Binding-site contacts:
Ligand atom C4 contacts residue ASN343 of chain 1.C at 4.2 Å.
Ligand atom O7 contacts residue SER371 of chain 1.C at 3.5 Å (h-bond).
Ligand atom C7 contacts residue ASN343 of chain 1.C at 2.8 Å.
Ligand atom N2 contacts residue ASN343 of chain 1.C at 2.4 Å (h-bond).
Ligand atom O5 contacts residue GLY339 of chain 1.C at 3.5 Å (h-bond).
Ligand atom N2 contacts residue SER371 of chain 1.C at 4.4 Å.
Ligand atom C5 contacts residue ASN343 of chain 1.C at 3.7 Å.
Ligand atom C8 contacts residue ALA372 of chain 1.C at 3.6 Å (hydrophobic).
Ligand atom C1 contacts residue GLY339 of chain 1.C at 4.2 Å.
Ligand atom C8 contacts residue ASN343 of chain 1.C at 3.8 Å.
Ligand atom C6 contacts residue GLY339 of chain 1.C at 4.5 Å.
Ligand atom C3 contacts residue ASN343 of chain 1.C at 3.6 Å.
Ligand atom C1 contacts residue ASN343 of chain 1.C at 1.4 Å.
Ligand atom C2 contacts residue ASN343 of chain 1.C at 2.3 Å.
Ligand atom C7 contacts residue SER371 of chain 1.C at 3.6 Å.
Ligand atom C8 contacts residue SER371 of chain 1.C at 3.1 Å.
Ligand atom O7 contacts residue ASN343 of chain 1.C at 3.1 Å (h-bond).
Ligand atom O5 contacts residue ASN343 of chain 1.C at 2.6 Å (h-bond).
Ligand atom O6 contacts residue GLY339 of chain 1.C at 4.4 Å.

Sequence of chain 1.C:
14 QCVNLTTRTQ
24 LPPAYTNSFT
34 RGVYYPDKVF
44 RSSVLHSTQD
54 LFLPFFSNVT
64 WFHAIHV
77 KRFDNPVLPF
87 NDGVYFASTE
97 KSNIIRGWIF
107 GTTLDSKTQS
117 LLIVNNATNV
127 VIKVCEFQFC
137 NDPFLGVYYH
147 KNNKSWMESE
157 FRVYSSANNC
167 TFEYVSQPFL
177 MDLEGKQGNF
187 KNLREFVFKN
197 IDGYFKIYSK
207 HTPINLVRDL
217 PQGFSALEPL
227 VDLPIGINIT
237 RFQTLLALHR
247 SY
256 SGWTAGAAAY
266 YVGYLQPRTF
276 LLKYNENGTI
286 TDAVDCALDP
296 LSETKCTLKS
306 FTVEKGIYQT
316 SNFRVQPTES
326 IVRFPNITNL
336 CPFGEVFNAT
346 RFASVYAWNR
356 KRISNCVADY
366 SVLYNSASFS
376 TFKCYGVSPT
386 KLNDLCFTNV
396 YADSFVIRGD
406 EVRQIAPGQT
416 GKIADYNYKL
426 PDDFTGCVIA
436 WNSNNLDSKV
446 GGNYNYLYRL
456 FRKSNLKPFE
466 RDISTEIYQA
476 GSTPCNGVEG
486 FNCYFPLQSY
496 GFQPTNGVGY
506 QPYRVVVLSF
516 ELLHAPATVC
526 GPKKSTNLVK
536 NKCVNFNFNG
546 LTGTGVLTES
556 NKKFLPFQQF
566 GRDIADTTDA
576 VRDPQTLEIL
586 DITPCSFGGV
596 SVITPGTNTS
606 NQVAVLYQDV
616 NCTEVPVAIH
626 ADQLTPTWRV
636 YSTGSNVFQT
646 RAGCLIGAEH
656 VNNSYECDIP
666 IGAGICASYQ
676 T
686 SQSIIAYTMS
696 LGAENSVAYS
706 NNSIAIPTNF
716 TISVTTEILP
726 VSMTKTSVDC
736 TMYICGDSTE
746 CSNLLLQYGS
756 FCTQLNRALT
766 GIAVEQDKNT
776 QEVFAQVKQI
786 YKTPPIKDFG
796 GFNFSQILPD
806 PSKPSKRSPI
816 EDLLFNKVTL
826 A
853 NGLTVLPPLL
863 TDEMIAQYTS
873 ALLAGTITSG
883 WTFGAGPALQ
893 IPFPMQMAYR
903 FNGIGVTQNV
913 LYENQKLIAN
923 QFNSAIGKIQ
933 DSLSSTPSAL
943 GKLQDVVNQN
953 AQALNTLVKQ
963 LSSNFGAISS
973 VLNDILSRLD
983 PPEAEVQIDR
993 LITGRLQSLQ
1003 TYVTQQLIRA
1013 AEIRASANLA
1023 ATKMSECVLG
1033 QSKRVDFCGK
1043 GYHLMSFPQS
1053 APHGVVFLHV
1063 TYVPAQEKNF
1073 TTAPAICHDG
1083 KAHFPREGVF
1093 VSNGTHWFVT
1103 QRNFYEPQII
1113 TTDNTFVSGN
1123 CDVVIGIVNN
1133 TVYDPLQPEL

The small molecule below binds the protein below.
Small molecule (SMILES): CC(=O)N[C@@H]1[C@@H](O)[C@H](O)[C@@H](CO)O[C@H]1O